Binding-site contacts:
Ligand atom CA contacts residue ASN492 of chain 8.NA at 3.3 Å.
Ligand atom C contacts residue ARG442 of chain 8.NA at 4.4 Å.
Ligand atom O contacts residue ASN492 of chain 8.NA at 4.2 Å.
Ligand atom CE1 contacts residue ILE434 of chain 8.NA at 3.9 Å (hydrophobic).
Ligand atom CD2 contacts residue PRO438 of chain 8.NA at 4.4 Å (hydrophobic).
Ligand atom C contacts residue ASN492 of chain 8.NA at 4.0 Å.
Ligand atom N contacts residue ARG442 of chain 8.NA at 4.2 Å.
Ligand atom O contacts residue ARG442 of chain 8.NA at 4.3 Å.
Ligand atom CG contacts residue ASN492 of chain 8.NA at 4.3 Å.
Ligand atom CD1 contacts residue ASN492 of chain 8.NA at 3.9 Å.
Ligand atom CE2 contacts residue PRO438 of chain 8.NA at 3.7 Å (hydrophobic).
Ligand atom O contacts residue PRO438 of chain 8.NA at 4.0 Å.
Ligand atom CZ contacts residue PHE496 of chain 8.NA at 3.9 Å (hydrophobic).
Ligand atom N contacts residue ASN492 of chain 8.NA at 3.3 Å (h-bond).
Ligand atom CG contacts residue GLY495 of chain 8.NA at 4.4 Å.
Ligand atom CD1 contacts residue ILE434 of chain 8.NA at 4.1 Å (hydrophobic).
Ligand atom CB contacts residue PHE496 of chain 8.NA at 3.9 Å (hydrophobic).
Ligand atom CD1 contacts residue PHE496 of chain 8.NA at 3.7 Å (hydrophobic).
Ligand atom CA contacts residue ARG442 of chain 8.NA at 3.6 Å.
Ligand atom CB contacts residue ASN492 of chain 8.NA at 3.8 Å.
Ligand atom CZ contacts residue PRO438 of chain 8.NA at 3.4 Å (hydrophobic).
Ligand atom CG contacts residue PHE496 of chain 8.NA at 4.0 Å (hydrophobic).
Ligand atom CE2 contacts residue ARG442 of chain 8.NA at 3.6 Å.
Ligand atom CE1 contacts residue PHE496 of chain 8.NA at 3.6 Å (hydrophobic).
Ligand atom N contacts residue SER491 of chain 8.NA at 4.1 Å.
Ligand atom CD2 contacts residue ARG442 of chain 8.NA at 3.5 Å.
Ligand atom CE1 contacts residue PRO438 of chain 8.NA at 3.8 Å (hydrophobic).
Ligand atom CD1 contacts residue PRO438 of chain 8.NA at 4.4 Å (hydrophobic).
Ligand atom CB contacts residue GLY495 of chain 8.NA at 3.9 Å.

Sequence of chain 8.NA:
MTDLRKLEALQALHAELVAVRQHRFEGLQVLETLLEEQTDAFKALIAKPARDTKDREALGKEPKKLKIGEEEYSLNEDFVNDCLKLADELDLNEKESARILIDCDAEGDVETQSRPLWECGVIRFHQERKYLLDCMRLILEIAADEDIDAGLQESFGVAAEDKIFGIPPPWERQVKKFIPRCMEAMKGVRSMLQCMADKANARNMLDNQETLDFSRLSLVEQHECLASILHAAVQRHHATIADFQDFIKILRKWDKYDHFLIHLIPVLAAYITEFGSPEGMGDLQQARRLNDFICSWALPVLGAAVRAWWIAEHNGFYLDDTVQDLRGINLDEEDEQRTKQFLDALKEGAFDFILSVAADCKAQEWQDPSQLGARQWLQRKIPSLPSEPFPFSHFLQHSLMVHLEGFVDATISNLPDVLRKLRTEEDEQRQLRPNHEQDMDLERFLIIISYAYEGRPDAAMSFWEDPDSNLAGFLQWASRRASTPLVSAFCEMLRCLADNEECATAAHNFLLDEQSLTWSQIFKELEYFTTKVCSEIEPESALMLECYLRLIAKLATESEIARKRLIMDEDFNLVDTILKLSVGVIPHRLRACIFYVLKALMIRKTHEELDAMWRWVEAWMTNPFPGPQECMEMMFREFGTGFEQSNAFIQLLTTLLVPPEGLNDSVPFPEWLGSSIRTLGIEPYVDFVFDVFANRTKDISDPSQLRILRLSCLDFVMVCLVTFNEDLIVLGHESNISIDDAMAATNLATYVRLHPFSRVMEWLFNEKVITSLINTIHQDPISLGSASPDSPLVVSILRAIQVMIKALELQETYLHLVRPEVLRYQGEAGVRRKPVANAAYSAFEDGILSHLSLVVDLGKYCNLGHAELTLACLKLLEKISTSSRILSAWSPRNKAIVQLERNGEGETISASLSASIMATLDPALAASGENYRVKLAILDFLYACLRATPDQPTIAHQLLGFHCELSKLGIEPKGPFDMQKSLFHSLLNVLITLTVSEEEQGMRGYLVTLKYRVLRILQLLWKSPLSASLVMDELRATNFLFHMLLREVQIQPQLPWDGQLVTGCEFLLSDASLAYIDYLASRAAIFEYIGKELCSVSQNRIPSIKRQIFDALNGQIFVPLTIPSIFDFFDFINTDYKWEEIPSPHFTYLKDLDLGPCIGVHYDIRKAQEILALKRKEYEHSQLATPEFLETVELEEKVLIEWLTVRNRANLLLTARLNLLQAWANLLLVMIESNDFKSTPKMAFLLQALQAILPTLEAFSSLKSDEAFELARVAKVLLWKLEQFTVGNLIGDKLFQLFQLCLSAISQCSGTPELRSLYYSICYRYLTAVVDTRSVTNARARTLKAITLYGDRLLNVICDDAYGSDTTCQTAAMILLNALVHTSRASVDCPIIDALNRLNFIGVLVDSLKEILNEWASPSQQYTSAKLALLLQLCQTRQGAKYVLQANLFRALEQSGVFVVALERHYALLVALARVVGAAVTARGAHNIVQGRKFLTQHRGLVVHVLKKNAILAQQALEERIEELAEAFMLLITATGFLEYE

The small molecule below binds the protein below.
Small molecule (SMILES): N[C@@H](Cc1ccccc1)C(=O)NCC=O